Sequence of chain 1.I:
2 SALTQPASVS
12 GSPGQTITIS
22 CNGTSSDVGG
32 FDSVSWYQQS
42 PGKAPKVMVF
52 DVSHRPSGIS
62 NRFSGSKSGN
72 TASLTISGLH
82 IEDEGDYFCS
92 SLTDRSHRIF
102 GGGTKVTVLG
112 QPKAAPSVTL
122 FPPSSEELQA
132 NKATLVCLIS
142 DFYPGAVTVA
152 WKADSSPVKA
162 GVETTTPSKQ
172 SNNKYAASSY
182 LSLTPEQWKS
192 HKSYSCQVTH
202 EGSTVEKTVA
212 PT

The small molecule below binds the protein below.
Small molecule (SMILES): CC(=O)N[C@H]1[C@H](O[C@H]2[C@H](O)[C@@H](NC(C)=O)CO[C@@H]2CO)O[C@H](CO)[C@@H](O)[C@@H]1O

Binding-site contacts:
Ligand atom O5 contacts residue ASN23 of chain 1.I at 2.5 Å (h-bond).
Ligand atom C3 contacts residue ASN23 of chain 1.I at 3.9 Å.
Ligand atom O7 contacts residue ASN23 of chain 1.I at 3.1 Å (h-bond).
Ligand atom C8 contacts residue SER21 of chain 1.I at 4.0 Å.
Ligand atom C1 contacts residue ASN23 of chain 1.I at 1.5 Å.
Ligand atom C1 contacts residue THR72 of chain 1.I at 4.5 Å.
Ligand atom O7 contacts residue THR5 of chain 1.I at 3.8 Å.
Ligand atom C2 contacts residue ASN23 of chain 1.I at 2.5 Å.
Ligand atom C8 contacts residue THR5 of chain 1.I at 3.6 Å.
Ligand atom O5 contacts residue THR72 of chain 1.I at 3.8 Å.
Ligand atom C8 contacts residue GLN6 of chain 1.I at 3.4 Å.
Ligand atom C7 contacts residue THR5 of chain 1.I at 4.2 Å.
Ligand atom N2 contacts residue ASN23 of chain 1.I at 2.9 Å (h-bond).
Ligand atom C8 contacts residue ASN23 of chain 1.I at 4.3 Å.
Ligand atom C8 contacts residue PRO7 of chain 1.I at 3.5 Å (hydrophobic).
Ligand atom C2 contacts residue SER21 of chain 1.I at 4.1 Å.
Ligand atom C7 contacts residue SER21 of chain 1.I at 4.2 Å.
Ligand atom C6 contacts residue THR72 of chain 1.I at 4.3 Å.
Ligand atom C5 contacts residue ASN23 of chain 1.I at 3.8 Å.
Ligand atom C7 contacts residue ASN23 of chain 1.I at 3.2 Å.
Ligand atom C1 contacts residue SER21 of chain 1.I at 4.3 Å.
Ligand atom C4 contacts residue ASN23 of chain 1.I at 4.4 Å.
Ligand atom N2 contacts residue SER21 of chain 1.I at 3.3 Å (h-bond).